Binding-site contacts:
Ligand atom F18 contacts residue LEU49 of chain 1.B at 4.1 Å.
Ligand atom C15 contacts residue LEU87 of chain 1.B at 4.1 Å (hydrophobic).
Ligand atom C21 contacts residue LEU94 of chain 1.B at 3.9 Å (hydrophobic).
Ligand atom N14 contacts residue LEU49 of chain 1.B at 4.1 Å.
Ligand atom C02 contacts residue GLU56 of chain 1.B at 3.5 Å.
Ligand atom N07 contacts residue LEU49 of chain 1.B at 3.7 Å.
Ligand atom O01 contacts residue LEU90 of chain 1.B at 3.6 Å (h-bond).
Ligand atom C02 contacts residue LEU90 of chain 1.B at 3.9 Å (hydrophobic).
Ligand atom C10 contacts residue MET124 of chain 1.B at 3.6 Å (hydrophobic).
Ligand atom F19 contacts residue TRP86 of chain 1.B at 3.7 Å.
Ligand atom C09 contacts residue MET124 of chain 1.B at 3.7 Å (hydrophobic).
Ligand atom C03 contacts residue LEU52 of chain 1.B at 4.1 Å (hydrophobic).
Ligand atom C04 contacts residue LEU49 of chain 1.B at 3.8 Å (hydrophobic).
Ligand atom O12 contacts residue LEU228 of chain 1.B at 3.3 Å (h-bond).
Ligand atom F18 contacts residue LEU90 of chain 1.B at 3.7 Å.
Ligand atom F18 contacts residue ALA53 of chain 1.B at 3.2 Å.
Ligand atom F17 contacts residue LEU49 of chain 1.B at 3.6 Å.
Ligand atom F17 contacts residue ALA53 of chain 1.B at 3.9 Å.
Ligand atom C20 contacts residue LEU94 of chain 1.B at 4.0 Å (hydrophobic).
Ligand atom N07 contacts residue PHE107 of chain 1.B at 4.0 Å.
Ligand atom C11 contacts residue GLY224 of chain 1.B at 4.0 Å.
Ligand atom O01 contacts residue GLU56 of chain 1.B at 2.7 Å (salt-bridge).
Ligand atom C11 contacts residue HIS227 of chain 1.B at 3.5 Å.
Ligand atom C03 contacts residue GLU56 of chain 1.B at 3.5 Å.
Ligand atom O12 contacts residue HIS227 of chain 1.B at 2.6 Å (h-bond).
Ligand atom F18 contacts residue LEU87 of chain 1.B at 3.9 Å.
Ligand atom C21 contacts residue LEU90 of chain 1.B at 3.3 Å (hydrophobic).
Ligand atom O12 contacts residue MET46 of chain 1.B at 3.8 Å.
Ligand atom O12 contacts residue GLY224 of chain 1.B at 3.6 Å.
Ligand atom C08 contacts residue LEU49 of chain 1.B at 3.6 Å (hydrophobic).
Ligand atom F17 contacts residue THR50 of chain 1.B at 4.0 Å.
Ligand atom F19 contacts residue LEU228 of chain 1.B at 4.1 Å.
Ligand atom C05 contacts residue PHE107 of chain 1.B at 4.0 Å (hydrophobic).
Ligand atom C09 contacts residue LEU49 of chain 1.B at 3.9 Å (hydrophobic).
Ligand atom C20 contacts residue PHE107 of chain 1.B at 4.1 Å (hydrophobic).
Ligand atom C16 contacts residue LEU87 of chain 1.B at 4.1 Å (hydrophobic).
Ligand atom O01 contacts residue ARG97 of chain 1.B at 3.4 Å (salt-bridge).
Ligand atom C16 contacts residue ALA53 of chain 1.B at 4.0 Å (hydrophobic).
Ligand atom F19 contacts residue LEU87 of chain 1.B at 3.5 Å.
Ligand atom C10 contacts residue HIS227 of chain 1.B at 3.6 Å.

Sequence of chain 1.B:
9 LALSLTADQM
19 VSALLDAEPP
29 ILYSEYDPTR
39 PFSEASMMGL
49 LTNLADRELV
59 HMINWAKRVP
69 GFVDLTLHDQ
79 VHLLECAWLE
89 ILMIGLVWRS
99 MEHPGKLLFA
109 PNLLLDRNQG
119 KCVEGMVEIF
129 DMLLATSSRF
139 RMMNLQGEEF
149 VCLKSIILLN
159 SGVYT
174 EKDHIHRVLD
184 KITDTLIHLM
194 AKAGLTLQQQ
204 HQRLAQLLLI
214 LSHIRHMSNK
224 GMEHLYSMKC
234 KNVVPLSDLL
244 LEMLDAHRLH

A protein and the small-molecule ligand that binds it are described below.
Small molecule (SMILES): Oc1ccc(-c2nc3ccc(O)cn3c2C(F)(F)F)cc1